This protein binds this small molecule.
Small molecule (SMILES): Cc1cc(CCCOc2c(C)cc(-c3noc(C(F)(F)F)n3)cc2C)on1

Sequence of chain 57.A:
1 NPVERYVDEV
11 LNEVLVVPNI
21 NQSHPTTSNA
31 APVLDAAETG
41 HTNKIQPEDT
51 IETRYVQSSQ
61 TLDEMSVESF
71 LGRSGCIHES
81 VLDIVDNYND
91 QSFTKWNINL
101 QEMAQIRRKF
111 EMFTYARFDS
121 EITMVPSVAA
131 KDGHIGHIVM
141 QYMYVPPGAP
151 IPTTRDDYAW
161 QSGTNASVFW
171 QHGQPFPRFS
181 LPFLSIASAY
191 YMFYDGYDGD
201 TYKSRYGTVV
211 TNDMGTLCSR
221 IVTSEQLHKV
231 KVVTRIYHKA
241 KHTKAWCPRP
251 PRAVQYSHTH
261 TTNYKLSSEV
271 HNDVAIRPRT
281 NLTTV

Sequence of chain 57.C:
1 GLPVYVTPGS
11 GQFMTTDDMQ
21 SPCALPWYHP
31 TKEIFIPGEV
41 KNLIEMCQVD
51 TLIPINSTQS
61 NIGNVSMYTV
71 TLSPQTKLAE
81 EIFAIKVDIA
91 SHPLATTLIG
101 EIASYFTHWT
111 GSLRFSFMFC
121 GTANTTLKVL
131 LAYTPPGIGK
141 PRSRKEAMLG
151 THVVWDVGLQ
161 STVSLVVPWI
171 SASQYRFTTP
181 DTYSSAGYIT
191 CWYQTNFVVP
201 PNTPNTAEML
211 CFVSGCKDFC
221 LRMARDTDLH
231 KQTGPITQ

Binding-site contacts:
Ligand atom CM4 contacts residue TYR142 of chain 57.A at 3.5 Å (hydrophobic).
Ligand atom N3A contacts residue LEU217 of chain 57.A at 3.6 Å.
Ligand atom C2A contacts residue PHE179 of chain 57.A at 3.5 Å (hydrophobic).
Ligand atom C5B contacts residue LEU181 of chain 57.A at 3.5 Å (hydrophobic).
Ligand atom C5B contacts residue TYR144 of chain 57.A at 3.7 Å (hydrophobic).
Ligand atom F3 contacts residue ALA166 of chain 57.A at 3.2 Å.
Ligand atom O1 contacts residue MET214 of chain 57.A at 3.3 Å.
Ligand atom C1C contacts residue MET214 of chain 57.A at 3.5 Å (hydrophobic).
Ligand atom C1B contacts residue LEU181 of chain 57.A at 3.8 Å (hydrophobic).
Ligand atom F2 contacts residue PHE179 of chain 57.A at 3.6 Å.
Ligand atom C4 contacts residue TYR190 of chain 57.A at 3.6 Å (hydrophobic).
Ligand atom F3 contacts residue TYR142 of chain 57.A at 2.6 Å.
Ligand atom CM3 contacts residue ASN212 of chain 57.A at 3.6 Å.
Ligand atom C3A contacts residue TYR144 of chain 57.A at 3.7 Å (hydrophobic).
Ligand atom C4B contacts residue LEU181 of chain 57.A at 3.8 Å (hydrophobic).
Ligand atom N1A contacts residue TYR144 of chain 57.A at 3.3 Å.
Ligand atom N3A contacts residue PHE179 of chain 57.A at 3.2 Å.
Ligand atom CM6 contacts residue MET214 of chain 57.A at 3.4 Å (hydrophobic).
Ligand atom F3 contacts residue MET143 of chain 57.A at 3.3 Å.
Ligand atom CM6 contacts residue LEU184 of chain 57.A at 3.4 Å (hydrophobic).
Ligand atom C3A contacts residue PHE179 of chain 57.A at 3.4 Å (hydrophobic).
Ligand atom O1 contacts residue LEU100 of chain 57.A at 3.7 Å.
Ligand atom C2A contacts residue TYR144 of chain 57.A at 3.6 Å (hydrophobic).
Ligand atom F1 contacts residue MET124 of chain 57.A at 3.5 Å.
Ligand atom F3 contacts residue TYR144 of chain 57.A at 3.2 Å.
Ligand atom O1B contacts residue ILE98 of chain 57.A at 3.1 Å.
Ligand atom F1 contacts residue TYR142 of chain 57.A at 3.3 Å.
Ligand atom F2 contacts residue VAL168 of chain 57.A at 2.9 Å.
Ligand atom N1A contacts residue PHE179 of chain 57.A at 3.6 Å.
Ligand atom CM3 contacts residue TYR190 of chain 57.A at 3.7 Å (hydrophobic).
Ligand atom F2 contacts residue TYR142 of chain 57.A at 3.6 Å.
Ligand atom C4 contacts residue LEU100 of chain 57.A at 3.7 Å (hydrophobic).
Ligand atom C1B contacts residue ILE98 of chain 57.A at 3.7 Å (hydrophobic).
Ligand atom CM2 contacts residue ILE122 of chain 57.A at 3.5 Å (hydrophobic).
Ligand atom C6B contacts residue LEU181 of chain 57.A at 3.5 Å (hydrophobic).
Ligand atom O1A contacts residue TYR144 of chain 57.A at 3.3 Å.
Ligand atom CM6 contacts residue TYR144 of chain 57.A at 3.6 Å (hydrophobic).
Ligand atom C3 contacts residue LEU100 of chain 57.A at 3.6 Å (hydrophobic).
Ligand atom F1 contacts residue LEU217 of chain 57.A at 3.3 Å.
Ligand atom N2 contacts residue LEU100 of chain 57.A at 3.8 Å.